A small-molecule ligand and the protein it binds are described below.
Small molecule (SMILES): CC(=O)N[C@H]1[C@H](O[C@H]2[C@H](O)[C@@H](NC(C)=O)CO[C@@H]2CO)O[C@H](CO)[C@@H](O)[C@@H]1O

Binding-site contacts:
Ligand atom O6 contacts residue GLY147 of chain 1.H at 4.4 Å.
Ligand atom C1 contacts residue ASN99 of chain 1.H at 1.4 Å.
Ligand atom O3 contacts residue GLY147 of chain 1.H at 3.0 Å (h-bond).
Ligand atom C3 contacts residue ARG146 of chain 1.H at 3.6 Å.
Ligand atom O5 contacts residue ASN99 of chain 1.H at 2.4 Å (h-bond).
Ligand atom O4 contacts residue ARG146 of chain 1.H at 3.7 Å.
Ligand atom C2 contacts residue ASN99 of chain 1.H at 2.5 Å.
Ligand atom O6 contacts residue TYR144 of chain 1.H at 4.2 Å.
Ligand atom C7 contacts residue ASN99 of chain 1.H at 4.5 Å.
Ligand atom O5 contacts residue TYR144 of chain 1.H at 3.7 Å.
Ligand atom C5 contacts residue TYR144 of chain 1.H at 3.9 Å (hydrophobic).
Ligand atom O3 contacts residue GLY148 of chain 1.H at 4.0 Å.
Ligand atom O7 contacts residue ARG146 of chain 1.H at 3.0 Å (salt-bridge).
Ligand atom C8 contacts residue ARG146 of chain 1.H at 4.0 Å.
Ligand atom C6 contacts residue GLY147 of chain 1.H at 4.4 Å.
Ligand atom C2 contacts residue ARG146 of chain 1.H at 4.3 Å.
Ligand atom O6 contacts residue ASN99 of chain 1.H at 2.8 Å (h-bond).
Ligand atom C7 contacts residue ARG146 of chain 1.H at 3.4 Å.
Ligand atom C4 contacts residue ASN99 of chain 1.H at 3.8 Å.
Ligand atom C6 contacts residue TYR144 of chain 1.H at 3.3 Å (hydrophobic).
Ligand atom N2 contacts residue ASN99 of chain 1.H at 3.8 Å.
Ligand atom O7 contacts residue ASN99 of chain 1.H at 4.4 Å.
Ligand atom C3 contacts residue GLY147 of chain 1.H at 3.9 Å.
Ligand atom C6 contacts residue ASN99 of chain 1.H at 3.3 Å.
Ligand atom O3 contacts residue ASN99 of chain 1.H at 2.9 Å (h-bond).
Ligand atom C3 contacts residue ASN99 of chain 1.H at 3.2 Å.
Ligand atom C4 contacts residue ARG146 of chain 1.H at 4.2 Å.
Ligand atom C4 contacts residue GLY147 of chain 1.H at 3.8 Å.
Ligand atom C5 contacts residue ASN99 of chain 1.H at 3.2 Å.
Ligand atom N2 contacts residue ARG146 of chain 1.H at 4.0 Å.

Sequence of chain 1.H:
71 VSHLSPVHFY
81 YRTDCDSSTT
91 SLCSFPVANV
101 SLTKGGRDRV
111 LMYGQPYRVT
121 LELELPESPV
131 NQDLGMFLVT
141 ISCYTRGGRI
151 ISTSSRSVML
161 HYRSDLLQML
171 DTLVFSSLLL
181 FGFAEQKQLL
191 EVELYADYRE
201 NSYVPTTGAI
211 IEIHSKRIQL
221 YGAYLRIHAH